The small molecule below binds the protein below.
Small molecule (SMILES): CC(=O)N[C@H]1[C@H](O[C@H]2[C@H](O)[C@@H](NC(C)=O)CO[C@@H]2CO)O[C@H](CO)[C@@H](O)[C@@H]1O

Binding-site contacts:
Ligand atom C6 contacts residue ILE292 of chain 1.C at 3.9 Å (hydrophobic).
Ligand atom N2 contacts residue ASN271 of chain 1.C at 2.9 Å (h-bond).
Ligand atom O7 contacts residue ASN271 of chain 1.C at 3.8 Å.
Ligand atom O5 contacts residue ASN271 of chain 1.C at 2.4 Å (h-bond).
Ligand atom C4 contacts residue ASN271 of chain 1.C at 4.2 Å.
Ligand atom C5 contacts residue ILE292 of chain 1.C at 4.1 Å (hydrophobic).
Ligand atom C5 contacts residue ASN271 of chain 1.C at 3.6 Å.
Ligand atom C1 contacts residue ILE292 of chain 1.C at 4.2 Å (hydrophobic).
Ligand atom O6 contacts residue ILE292 of chain 1.C at 4.4 Å.
Ligand atom O5 contacts residue ILE292 of chain 1.C at 3.5 Å.
Ligand atom C7 contacts residue ASN271 of chain 1.C at 3.5 Å.
Ligand atom C3 contacts residue ASN271 of chain 1.C at 3.8 Å.
Ligand atom C1 contacts residue ASN271 of chain 1.C at 1.4 Å.
Ligand atom C8 contacts residue VAL410 of chain 1.C at 3.8 Å (hydrophobic).
Ligand atom C2 contacts residue ASN271 of chain 1.C at 2.5 Å.

Sequence of chain 1.C:
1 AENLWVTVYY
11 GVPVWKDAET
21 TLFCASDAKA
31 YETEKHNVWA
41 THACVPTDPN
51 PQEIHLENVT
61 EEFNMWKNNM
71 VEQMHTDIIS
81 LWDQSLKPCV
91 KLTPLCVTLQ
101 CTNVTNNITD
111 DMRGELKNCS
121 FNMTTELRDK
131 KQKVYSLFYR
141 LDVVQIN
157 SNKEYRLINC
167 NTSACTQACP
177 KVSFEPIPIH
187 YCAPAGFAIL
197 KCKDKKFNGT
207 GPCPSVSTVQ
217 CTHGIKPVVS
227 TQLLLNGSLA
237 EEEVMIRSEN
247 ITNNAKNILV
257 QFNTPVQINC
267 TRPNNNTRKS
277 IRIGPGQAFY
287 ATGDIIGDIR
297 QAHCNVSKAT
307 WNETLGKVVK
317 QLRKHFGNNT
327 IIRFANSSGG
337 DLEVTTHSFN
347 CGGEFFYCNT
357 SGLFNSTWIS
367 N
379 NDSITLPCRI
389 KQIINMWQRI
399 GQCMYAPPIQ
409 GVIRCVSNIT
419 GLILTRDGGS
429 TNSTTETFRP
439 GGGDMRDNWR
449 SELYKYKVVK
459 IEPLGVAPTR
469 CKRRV